Sequence of chain 1.B:
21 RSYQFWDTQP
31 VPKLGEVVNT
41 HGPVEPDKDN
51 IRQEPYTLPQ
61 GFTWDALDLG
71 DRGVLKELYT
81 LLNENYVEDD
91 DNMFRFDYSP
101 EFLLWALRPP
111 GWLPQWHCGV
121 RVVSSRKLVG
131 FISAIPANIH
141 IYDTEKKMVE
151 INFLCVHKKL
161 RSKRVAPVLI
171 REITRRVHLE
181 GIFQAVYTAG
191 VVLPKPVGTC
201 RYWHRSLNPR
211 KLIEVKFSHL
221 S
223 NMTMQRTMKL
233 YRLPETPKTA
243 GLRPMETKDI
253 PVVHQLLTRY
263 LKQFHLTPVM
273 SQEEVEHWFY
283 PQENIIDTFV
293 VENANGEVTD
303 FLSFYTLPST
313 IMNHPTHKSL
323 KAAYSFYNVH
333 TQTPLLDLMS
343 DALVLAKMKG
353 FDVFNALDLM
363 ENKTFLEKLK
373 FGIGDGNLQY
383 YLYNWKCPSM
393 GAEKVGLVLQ

Binding-site contacts:
Ligand atom OG contacts residue GLY378 of chain 1.B at 3.1 Å (h-bond).
Ligand atom CA contacts residue MYR1 of chain 1.M at 2.5 Å.
Ligand atom N contacts residue PHE217 of chain 1.B at 3.1 Å (h-bond).
Ligand atom CE contacts residue ASP89 of chain 1.B at 3.5 Å.
Ligand atom N contacts residue MYR1 of chain 1.M at 1.3 Å.
Ligand atom O contacts residue GLY376 of chain 1.B at 3.0 Å.
Ligand atom NZ contacts residue ASP89 of chain 1.B at 2.9 Å (salt-bridge).
Ligand atom CD2 contacts residue GLY374 of chain 1.B at 3.4 Å.
Ligand atom CA contacts residue TYR86 of chain 1.B at 3.3 Å (hydrophobic).
Ligand atom O contacts residue PHE217 of chain 1.B at 3.4 Å.
Ligand atom NZ contacts residue LEU401 of chain 1.B at 2.9 Å (h-bond).
Ligand atom OG contacts residue ASP377 of chain 1.B at 3.1 Å (salt-bridge).
Ligand atom NZ contacts residue ASP377 of chain 1.B at 2.8 Å (salt-bridge).
Ligand atom O contacts residue VAL87 of chain 1.B at 3.2 Å.
Ligand atom CD contacts residue ASP89 of chain 1.B at 3.2 Å.
Ligand atom CB contacts residue ASN379 of chain 1.B at 3.2 Å.
Ligand atom CE contacts residue TYR307 of chain 1.B at 3.4 Å (hydrophobic).
Ligand atom CD contacts residue TYR202 of chain 1.B at 3.3 Å (hydrophobic).
Ligand atom ND2 contacts residue PHE96 of chain 1.B at 3.4 Å.
Ligand atom OG contacts residue GLY376 of chain 1.B at 3.3 Å.
Ligand atom CE contacts residue ASP91 of chain 1.B at 3.2 Å.
Ligand atom O contacts residue HIS204 of chain 1.B at 3.1 Å.
Ligand atom CB contacts residue HIS204 of chain 1.B at 3.3 Å.
Ligand atom O contacts residue THR188 of chain 1.B at 2.8 Å (h-bond).
Ligand atom CE contacts residue GLN402 of chain 1.B at 3.4 Å.
Ligand atom N contacts residue ASP377 of chain 1.B at 3.4 Å (salt-bridge).
Ligand atom C contacts residue HIS204 of chain 1.B at 3.4 Å.
Ligand atom CE contacts residue ASP377 of chain 1.B at 3.4 Å.
Ligand atom NZ contacts residue GLN402 of chain 1.B at 3.1 Å (h-bond).
Ligand atom N contacts residue THR188 of chain 1.B at 2.9 Å (h-bond).
Ligand atom ND2 contacts residue SER311 of chain 1.B at 3.0 Å (h-bond).
Ligand atom OG contacts residue HIS204 of chain 1.B at 2.9 Å (h-bond).
Ligand atom OG contacts residue ASN379 of chain 1.B at 3.4 Å (h-bond).
Ligand atom NZ contacts residue TYR307 of chain 1.B at 2.9 Å (h-bond).
Ligand atom O contacts residue PHE96 of chain 1.B at 3.2 Å.
Ligand atom NZ contacts residue ASP91 of chain 1.B at 2.8 Å (salt-bridge).
Ligand atom O contacts residue ASP89 of chain 1.B at 3.3 Å.
Ligand atom CG contacts residue TYR202 of chain 1.B at 3.4 Å (hydrophobic).
Ligand atom O contacts residue ASP377 of chain 1.B at 3.3 Å (salt-bridge).
Ligand atom O contacts residue HIS204 of chain 1.B at 3.1 Å.

A protein and the small-molecule ligand that binds it are described below.
Small molecule (SMILES): CC(C)C[C@H](NC(=O)[C@H](CCCCN)NC(=O)[C@H](CO)NC(=O)[C@H](CC(N)=O)NC(=O)[C@H](CO)NC(=O)[C@H](CCCCN)NC(=O)CN)C(=O)N[C@@H](C)C(=O)O